Sequence of chain 1.A:
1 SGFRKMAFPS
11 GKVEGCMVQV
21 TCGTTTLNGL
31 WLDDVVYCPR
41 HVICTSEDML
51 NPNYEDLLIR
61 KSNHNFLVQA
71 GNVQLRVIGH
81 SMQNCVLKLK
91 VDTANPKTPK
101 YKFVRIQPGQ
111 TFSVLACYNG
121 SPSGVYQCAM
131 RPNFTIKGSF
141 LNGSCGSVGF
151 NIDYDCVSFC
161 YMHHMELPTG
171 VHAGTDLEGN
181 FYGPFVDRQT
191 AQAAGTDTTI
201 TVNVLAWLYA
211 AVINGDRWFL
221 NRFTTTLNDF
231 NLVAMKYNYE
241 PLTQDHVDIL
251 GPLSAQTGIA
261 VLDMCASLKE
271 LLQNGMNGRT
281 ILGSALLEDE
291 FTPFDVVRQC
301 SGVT

Sequence of chain 2.A:
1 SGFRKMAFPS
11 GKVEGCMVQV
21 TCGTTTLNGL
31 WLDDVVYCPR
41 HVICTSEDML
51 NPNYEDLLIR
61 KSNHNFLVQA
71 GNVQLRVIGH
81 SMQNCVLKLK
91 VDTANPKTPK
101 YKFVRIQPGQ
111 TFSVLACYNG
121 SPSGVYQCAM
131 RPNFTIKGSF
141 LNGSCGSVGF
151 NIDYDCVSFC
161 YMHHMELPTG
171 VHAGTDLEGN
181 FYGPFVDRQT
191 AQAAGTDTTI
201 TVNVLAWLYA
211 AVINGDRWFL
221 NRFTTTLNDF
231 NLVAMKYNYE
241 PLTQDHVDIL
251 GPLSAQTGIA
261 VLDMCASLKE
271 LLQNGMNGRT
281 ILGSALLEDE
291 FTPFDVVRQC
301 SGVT

Binding-site contacts:
Ligand atom C7 contacts residue HIS41 of chain 1.A at 3.4 Å.
Ligand atom C13 contacts residue PHE140 of chain 1.A at 3.7 Å (hydrophobic).
Ligand atom C8 contacts residue CYS145 of chain 1.A at 3.7 Å (hydrophobic).
Ligand atom O2 contacts residue ASN142 of chain 1.A at 3.6 Å.
Ligand atom C13 contacts residue ASN142 of chain 1.A at 3.7 Å.
Ligand atom C11 contacts residue SER144 of chain 1.A at 3.7 Å.
Ligand atom O2 contacts residue GLY143 of chain 1.A at 3.2 Å (h-bond).
Ligand atom C12 contacts residue GLU166 of chain 1.A at 3.6 Å.
Ligand atom C14 contacts residue ASN142 of chain 1.A at 3.8 Å.
Ligand atom C19 contacts residue LEU141 of chain 1.A at 3.7 Å (hydrophobic).
Ligand atom C12 contacts residue PHE140 of chain 1.A at 3.7 Å (hydrophobic).
Ligand atom C3 contacts residue ARG188 of chain 1.A at 3.5 Å.
Ligand atom C5 contacts residue HIS164 of chain 1.A at 3.7 Å.
Ligand atom C12 contacts residue HIS163 of chain 1.A at 3.5 Å.
Ligand atom C2 contacts residue ARG188 of chain 1.A at 3.6 Å.
Ligand atom C18 contacts residue ASN142 of chain 1.A at 3.5 Å.
Ligand atom O3 contacts residue HIS172 of chain 1.A at 3.3 Å.
Ligand atom N1 contacts residue PHE140 of chain 1.A at 3.0 Å (h-bond).
Ligand atom O3 contacts residue PHE140 of chain 1.A at 3.2 Å.
Ligand atom C9 contacts residue CYS145 of chain 1.A at 3.5 Å (hydrophobic).
Ligand atom O3 contacts residue HIS163 of chain 1.A at 2.6 Å (h-bond).
Ligand atom C3 contacts residue ASP187 of chain 1.A at 3.7 Å.
Ligand atom C12 contacts residue SER144 of chain 1.A at 3.7 Å.
Ligand atom N1 contacts residue GLU166 of chain 1.A at 3.0 Å (salt-bridge).
Ligand atom C3 contacts residue MET49 of chain 1.A at 3.6 Å (hydrophobic).
Ligand atom C3 contacts residue MET165 of chain 1.A at 3.4 Å (hydrophobic).
Ligand atom O2 contacts residue CYS145 of chain 1.A at 3.4 Å (h-bond).
Ligand atom C5 contacts residue MET49 of chain 1.A at 3.6 Å (hydrophobic).
Ligand atom C5 contacts residue HIS41 of chain 1.A at 3.5 Å.
Ligand atom C14 contacts residue PHE140 of chain 1.A at 3.7 Å (hydrophobic).
Ligand atom O3 contacts residue GLU166 of chain 1.A at 3.5 Å.
Ligand atom C13 contacts residue LEU141 of chain 1.A at 3.5 Å (hydrophobic).
Ligand atom C15 contacts residue ASN142 of chain 1.A at 3.8 Å.
Ligand atom C19 contacts residue ASN142 of chain 1.A at 3.6 Å.
Ligand atom C contacts residue GLN189 of chain 1.A at 3.7 Å.
Ligand atom C17 contacts residue ASN142 of chain 1.A at 3.4 Å.
Ligand atom C16 contacts residue ASN142 of chain 1.A at 3.7 Å.
Ligand atom C10 contacts residue LEU141 of chain 1.A at 3.8 Å (hydrophobic).
Ligand atom C4 contacts residue MET49 of chain 1.A at 3.3 Å (hydrophobic).
Ligand atom N contacts residue CYS145 of chain 1.A at 3.5 Å (h-bond).

A protein and the small-molecule ligand that binds it are described below.
Small molecule (SMILES): COc1ccccc1OCCNC(=O)c1cc(=O)[nH]c2cccc(C)c12